Sequence of chain 1.A:
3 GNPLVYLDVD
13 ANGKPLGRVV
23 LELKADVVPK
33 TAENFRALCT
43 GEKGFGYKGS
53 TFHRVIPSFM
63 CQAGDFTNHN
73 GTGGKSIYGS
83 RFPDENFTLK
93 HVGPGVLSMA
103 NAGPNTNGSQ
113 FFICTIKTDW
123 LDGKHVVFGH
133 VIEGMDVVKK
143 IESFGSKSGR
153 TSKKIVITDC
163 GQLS

Binding-site contacts:
Ligand atom CAF contacts residue PHE61 of chain 1.A at 3.7 Å (hydrophobic).
Ligand atom CAE contacts residue PHE61 of chain 1.A at 3.9 Å (hydrophobic).
Ligand atom CAQ contacts residue TRP122 of chain 1.A at 4.3 Å (hydrophobic).
Ligand atom CAH contacts residue PHE61 of chain 1.A at 3.5 Å (hydrophobic).
Ligand atom NAA contacts residue ALA102 of chain 1.A at 4.5 Å.
Ligand atom CAJ contacts residue ARG56 of chain 1.A at 4.1 Å.
Ligand atom OAB contacts residue LEU123 of chain 1.A at 4.5 Å.
Ligand atom NAA contacts residue PHE114 of chain 1.A at 3.4 Å.
Ligand atom CAE contacts residue ILE58 of chain 1.A at 4.1 Å (hydrophobic).
Ligand atom CAG contacts residue TRP122 of chain 1.A at 4.2 Å (hydrophobic).
Ligand atom CAL contacts residue ARG56 of chain 1.A at 3.9 Å.
Ligand atom CAO contacts residue TRP122 of chain 1.A at 3.9 Å (hydrophobic).
Ligand atom OAD contacts residue LEU123 of chain 1.A at 4.4 Å.
Ligand atom CAK contacts residue LEU123 of chain 1.A at 4.0 Å (hydrophobic).
Ligand atom CAG contacts residue PHE61 of chain 1.A at 3.8 Å (hydrophobic).
Ligand atom CAM contacts residue PHE61 of chain 1.A at 3.8 Å (hydrophobic).
Ligand atom CAQ contacts residue PHE61 of chain 1.A at 3.1 Å (hydrophobic).
Ligand atom OAB contacts residue PHE61 of chain 1.A at 3.0 Å.
Ligand atom CAM contacts residue HIS127 of chain 1.A at 4.2 Å.
Ligand atom CAF contacts residue ILE58 of chain 1.A at 3.9 Å (hydrophobic).
Ligand atom NAA contacts residue MET62 of chain 1.A at 4.0 Å.
Ligand atom CAJ contacts residue MET62 of chain 1.A at 4.2 Å (hydrophobic).
Ligand atom CAK contacts residue HIS127 of chain 1.A at 3.9 Å.
Ligand atom CAJ contacts residue PHE61 of chain 1.A at 3.9 Å (hydrophobic).
Ligand atom CAH contacts residue ILE58 of chain 1.A at 4.1 Å (hydrophobic).
Ligand atom CAK contacts residue PHE61 of chain 1.A at 4.0 Å (hydrophobic).
Ligand atom CAI contacts residue PHE61 of chain 1.A at 3.6 Å (hydrophobic).
Ligand atom CAP contacts residue GLN64 of chain 1.A at 4.0 Å.
Ligand atom CAJ contacts residue GLN64 of chain 1.A at 3.7 Å.
Ligand atom OAD contacts residue TRP122 of chain 1.A at 4.2 Å.
Ligand atom CAR contacts residue PHE61 of chain 1.A at 3.8 Å (hydrophobic).
Ligand atom OAB contacts residue TRP122 of chain 1.A at 2.8 Å (h-bond).
Ligand atom CAP contacts residue PHE61 of chain 1.A at 4.1 Å (hydrophobic).
Ligand atom NAN contacts residue PHE61 of chain 1.A at 3.8 Å.
Ligand atom CAO contacts residue PHE61 of chain 1.A at 3.2 Å (hydrophobic).
Ligand atom CAM contacts residue LEU123 of chain 1.A at 3.7 Å (hydrophobic).
Ligand atom NAA contacts residue GLN64 of chain 1.A at 3.2 Å (h-bond).
Ligand atom CAI contacts residue TRP122 of chain 1.A at 3.4 Å (hydrophobic).
Ligand atom CAL contacts residue PHE61 of chain 1.A at 3.7 Å (hydrophobic).

The small molecule below binds the protein below.
Small molecule (SMILES): Nc1ccc(S(=O)(=O)NC(=O)c2ccccc2)cc1